Binding-site contacts:
Ligand atom O3D contacts residue ASP268 of chain 1.A at 2.9 Å (salt-bridge).
Ligand atom O2B contacts residue LYS197 of chain 1.A at 3.4 Å (salt-bridge).
Ligand atom O1A contacts residue LYS197 of chain 1.A at 3.0 Å.
Ligand atom O3' contacts residue SER109 of chain 1.A at 3.5 Å (h-bond).
Ligand atom O3' contacts residue TYR160 of chain 1.A at 3.4 Å (h-bond).
Ligand atom O3D contacts residue LYS197 of chain 1.A at 3.3 Å (salt-bridge).
Ligand atom C4' contacts residue NAD1 of chain 1.E at 3.4 Å.
Ligand atom O2A contacts residue ASN162 of chain 1.A at 2.9 Å (h-bond).
Ligand atom O2D contacts residue GLY264 of chain 1.A at 3.6 Å.
Ligand atom O5' contacts residue VAL71 of chain 1.A at 3.3 Å.
Ligand atom O2D contacts residue GLN195 of chain 1.A at 3.1 Å (h-bond).
Ligand atom C6' contacts residue HIS170 of chain 1.A at 3.7 Å.
Ligand atom O2 contacts residue VAL189 of chain 1.A at 3.6 Å.
Ligand atom O3B contacts residue ASN162 of chain 1.A at 3.5 Å (h-bond).
Ligand atom O1A contacts residue ASN162 of chain 1.A at 2.8 Å (h-bond).
Ligand atom O5D contacts residue TYR199 of chain 1.A at 3.5 Å (h-bond).
Ligand atom C3' contacts residue ASN162 of chain 1.A at 3.4 Å.
Ligand atom O4 contacts residue ASP175 of chain 1.A at 3.5 Å (salt-bridge).
Ligand atom C6' contacts residue PRO69 of chain 1.A at 3.2 Å (hydrophobic).
Ligand atom O6' contacts residue PRO69 of chain 1.A at 2.7 Å (h-bond).
Ligand atom O2D contacts residue ASP268 of chain 1.A at 2.7 Å (salt-bridge).
Ligand atom O4' contacts residue TYR133 of chain 1.A at 3.2 Å (h-bond).
Ligand atom O3D contacts residue GLN195 of chain 1.A at 3.1 Å.
Ligand atom O4D contacts residue VAL236 of chain 1.A at 3.0 Å.
Ligand atom O5D contacts residue LYS197 of chain 1.A at 3.4 Å.
Ligand atom C2D contacts residue ASP268 of chain 1.A at 3.7 Å.
Ligand atom N3 contacts residue PHE176 of chain 1.A at 3.6 Å.
Ligand atom O2' contacts residue ASN162 of chain 1.A at 3.5 Å (h-bond).
Ligand atom C3D contacts residue ASP268 of chain 1.A at 3.3 Å.
Ligand atom PA contacts residue ASN162 of chain 1.A at 3.2 Å.
Ligand atom C2 contacts residue LEU190 of chain 1.A at 3.7 Å (hydrophobic).
Ligand atom O2' contacts residue MET272 of chain 1.A at 3.7 Å.
Ligand atom O4' contacts residue SER109 of chain 1.A at 3.1 Å (h-bond).
Ligand atom O3' contacts residue SER110 of chain 1.A at 3.1 Å (h-bond).
Ligand atom O2A contacts residue TYR199 of chain 1.A at 2.5 Å (h-bond).
Ligand atom O4' contacts residue NAD1 of chain 1.E at 3.3 Å.
Ligand atom PA contacts residue TYR199 of chain 1.A at 3.5 Å.
Ligand atom C4D contacts residue VAL236 of chain 1.A at 3.5 Å (hydrophobic).
Ligand atom O2 contacts residue LEU190 of chain 1.A at 2.9 Å (h-bond).
Ligand atom O6' contacts residue HIS170 of chain 1.A at 3.2 Å (h-bond).

The protein below binds the small molecule below.
Small molecule (SMILES): O=c1ccn([C@@H]2O[C@H](CO[P](=O)(O)O[P](=O)(O)O[C@H]3O[C@H](CO)[C@H](O)[C@H](O)[C@H]3O)[C@@H](O)[C@H]2O)c(=O)[nH]1

Sequence of chain 1.A:
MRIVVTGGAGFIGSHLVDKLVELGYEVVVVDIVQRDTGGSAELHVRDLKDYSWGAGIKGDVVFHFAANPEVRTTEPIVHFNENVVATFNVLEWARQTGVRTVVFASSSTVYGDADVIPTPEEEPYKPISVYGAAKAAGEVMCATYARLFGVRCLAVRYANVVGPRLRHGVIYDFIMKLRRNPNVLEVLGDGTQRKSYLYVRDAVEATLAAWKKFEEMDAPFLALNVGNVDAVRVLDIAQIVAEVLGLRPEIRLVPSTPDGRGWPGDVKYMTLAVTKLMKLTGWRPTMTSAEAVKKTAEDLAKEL